The small molecule below binds the protein below.
Small molecule (SMILES): CC(=O)N[C@H]1[C@H](O[C@H]2[C@H](O)[C@@H](NC(C)=O)CO[C@@H]2CO)O[C@H](CO)[C@@H](O)[C@@H]1O

Binding-site contacts:
Ligand atom O7 contacts residue ASN176 of chain 1.F at 2.9 Å (h-bond).
Ligand atom C6 contacts residue VAL89 of chain 1.F at 4.4 Å (hydrophobic).
Ligand atom C7 contacts residue GLN63 of chain 1.F at 3.8 Å.
Ligand atom C1 contacts residue VAL89 of chain 1.F at 4.1 Å (hydrophobic).
Ligand atom C1 contacts residue ASN85 of chain 1.F at 1.4 Å.
Ligand atom C1 contacts residue GLN63 of chain 1.F at 3.7 Å.
Ligand atom C7 contacts residue GLN83 of chain 1.F at 4.0 Å.
Ligand atom N2 contacts residue GLN63 of chain 1.F at 3.0 Å (h-bond).
Ligand atom C2 contacts residue GLN63 of chain 1.F at 3.9 Å.
Ligand atom N2 contacts residue GLN83 of chain 1.F at 4.1 Å.
Ligand atom C2 contacts residue ASN85 of chain 1.F at 2.5 Å.
Ligand atom C3 contacts residue GLN63 of chain 1.F at 3.9 Å.
Ligand atom C4 contacts residue ASN85 of chain 1.F at 4.2 Å.
Ligand atom C5 contacts residue ASN85 of chain 1.F at 3.7 Å.
Ligand atom O5 contacts residue ASN85 of chain 1.F at 2.3 Å (h-bond).
Ligand atom C7 contacts residue ASN85 of chain 1.F at 3.6 Å.
Ligand atom C8 contacts residue GLN83 of chain 1.F at 3.3 Å.
Ligand atom O5 contacts residue VAL89 of chain 1.F at 3.5 Å.
Ligand atom O7 contacts residue ASN85 of chain 1.F at 3.7 Å.
Ligand atom C8 contacts residue GLN63 of chain 1.F at 3.7 Å.
Ligand atom C3 contacts residue ASN85 of chain 1.F at 3.8 Å.
Ligand atom C7 contacts residue ASN176 of chain 1.F at 4.1 Å.
Ligand atom N2 contacts residue ASN85 of chain 1.F at 3.0 Å (h-bond).

Sequence of chain 1.F:
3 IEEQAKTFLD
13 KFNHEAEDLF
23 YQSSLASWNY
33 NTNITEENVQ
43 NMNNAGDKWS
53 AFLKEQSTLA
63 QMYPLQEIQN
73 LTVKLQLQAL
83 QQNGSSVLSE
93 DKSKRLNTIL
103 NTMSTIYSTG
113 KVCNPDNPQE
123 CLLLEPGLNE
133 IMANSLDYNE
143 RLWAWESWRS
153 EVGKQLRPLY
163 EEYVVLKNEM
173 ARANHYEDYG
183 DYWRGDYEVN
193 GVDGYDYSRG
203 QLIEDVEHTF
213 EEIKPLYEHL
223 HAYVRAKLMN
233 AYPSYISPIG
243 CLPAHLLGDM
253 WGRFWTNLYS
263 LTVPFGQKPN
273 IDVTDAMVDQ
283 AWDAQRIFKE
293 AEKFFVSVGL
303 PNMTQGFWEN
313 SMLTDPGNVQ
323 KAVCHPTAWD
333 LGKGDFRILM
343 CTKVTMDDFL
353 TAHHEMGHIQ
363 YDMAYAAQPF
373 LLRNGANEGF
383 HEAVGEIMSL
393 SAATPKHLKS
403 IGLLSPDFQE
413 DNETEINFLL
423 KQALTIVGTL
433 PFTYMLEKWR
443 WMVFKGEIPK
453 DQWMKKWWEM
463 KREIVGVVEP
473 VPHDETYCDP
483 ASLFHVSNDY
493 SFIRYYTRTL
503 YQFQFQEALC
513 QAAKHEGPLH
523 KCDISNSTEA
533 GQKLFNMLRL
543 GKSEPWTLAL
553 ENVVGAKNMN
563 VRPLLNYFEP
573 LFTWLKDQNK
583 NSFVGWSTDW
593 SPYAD